Binding-site contacts:
Ligand atom O12 contacts residue PHE329 of chain 1.A at 4.1 Å.
Ligand atom C20 contacts residue PHE329 of chain 1.A at 3.6 Å (hydrophobic).
Ligand atom C22 contacts residue GLU197 of chain 1.A at 3.2 Å.
Ligand atom C13 contacts residue GLY116 of chain 1.A at 4.2 Å.
Ligand atom C22 contacts residue HIS438 of chain 1.A at 4.0 Å.
Ligand atom C22 contacts residue SER198 of chain 1.A at 4.0 Å.
Ligand atom C22 contacts residue VXA1 of chain 1.J at 3.1 Å.
Ligand atom C21 contacts residue TYR332 of chain 1.A at 4.0 Å (hydrophobic).
Ligand atom C11 contacts residue TRP82 of chain 1.A at 3.3 Å (hydrophobic).
Ligand atom O12 contacts residue HIS438 of chain 1.A at 3.4 Å.
Ligand atom C21 contacts residue PHE329 of chain 1.A at 4.3 Å (hydrophobic).
Ligand atom C11 contacts residue TYR128 of chain 1.A at 4.2 Å (hydrophobic).
Ligand atom C11 contacts residue GLY439 of chain 1.A at 4.3 Å.
Ligand atom C19 contacts residue TYR332 of chain 1.A at 3.9 Å (hydrophobic).
Ligand atom O12 contacts residue VXA1 of chain 1.J at 4.3 Å.
Ligand atom N14 contacts residue TRP82 of chain 1.A at 4.1 Å.
Ligand atom C22 contacts residue GLY116 of chain 1.A at 3.9 Å.
Ligand atom C22 contacts residue GLY115 of chain 1.A at 4.2 Å.
Ligand atom C11 contacts residue ILE442 of chain 1.A at 4.0 Å (hydrophobic).
Ligand atom C13 contacts residue TYR128 of chain 1.A at 4.0 Å (hydrophobic).
Ligand atom S17 contacts residue TRP82 of chain 1.A at 4.0 Å.
Ligand atom C16 contacts residue TRP82 of chain 1.A at 3.9 Å (hydrophobic).
Ligand atom C19 contacts residue ALA328 of chain 1.A at 4.0 Å (hydrophobic).
Ligand atom C13 contacts residue GLY115 of chain 1.A at 4.0 Å.
Ligand atom C13 contacts residue TRP82 of chain 1.A at 3.8 Å (hydrophobic).
Ligand atom C11 contacts residue GLU197 of chain 1.A at 3.4 Å.
Ligand atom C20 contacts residue ALA328 of chain 1.A at 4.0 Å (hydrophobic).
Ligand atom C15 contacts residue TRP82 of chain 1.A at 4.0 Å (hydrophobic).
Ligand atom N14 contacts residue VXA1 of chain 1.J at 4.4 Å.
Ligand atom N14 contacts residue GLU197 of chain 1.A at 3.9 Å.
Ligand atom C20 contacts residue TYR332 of chain 1.A at 3.8 Å (hydrophobic).

This small molecule binds to this protein.
Small molecule (SMILES): CCCC(=O)SCC[N+](C)(C)C

Sequence of chain 1.A:
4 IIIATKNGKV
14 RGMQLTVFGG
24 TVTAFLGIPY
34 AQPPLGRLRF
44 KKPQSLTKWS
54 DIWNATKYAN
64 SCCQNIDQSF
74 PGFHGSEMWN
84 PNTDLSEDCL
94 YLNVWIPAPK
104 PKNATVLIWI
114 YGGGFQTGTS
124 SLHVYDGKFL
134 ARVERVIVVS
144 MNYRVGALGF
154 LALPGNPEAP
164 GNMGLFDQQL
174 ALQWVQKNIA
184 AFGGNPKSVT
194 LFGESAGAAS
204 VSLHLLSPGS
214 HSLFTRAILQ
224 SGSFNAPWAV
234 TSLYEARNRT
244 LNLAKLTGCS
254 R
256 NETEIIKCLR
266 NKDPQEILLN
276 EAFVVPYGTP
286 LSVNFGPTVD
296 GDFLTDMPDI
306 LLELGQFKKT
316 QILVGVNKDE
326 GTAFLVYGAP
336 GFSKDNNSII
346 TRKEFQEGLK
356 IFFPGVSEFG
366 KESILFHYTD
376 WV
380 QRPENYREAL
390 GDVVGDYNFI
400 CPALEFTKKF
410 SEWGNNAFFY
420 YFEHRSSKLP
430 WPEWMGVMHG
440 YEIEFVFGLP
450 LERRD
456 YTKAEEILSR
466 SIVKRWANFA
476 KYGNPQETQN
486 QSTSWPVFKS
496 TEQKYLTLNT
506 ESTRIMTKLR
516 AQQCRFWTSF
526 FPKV